Sequence of chain 44.C:
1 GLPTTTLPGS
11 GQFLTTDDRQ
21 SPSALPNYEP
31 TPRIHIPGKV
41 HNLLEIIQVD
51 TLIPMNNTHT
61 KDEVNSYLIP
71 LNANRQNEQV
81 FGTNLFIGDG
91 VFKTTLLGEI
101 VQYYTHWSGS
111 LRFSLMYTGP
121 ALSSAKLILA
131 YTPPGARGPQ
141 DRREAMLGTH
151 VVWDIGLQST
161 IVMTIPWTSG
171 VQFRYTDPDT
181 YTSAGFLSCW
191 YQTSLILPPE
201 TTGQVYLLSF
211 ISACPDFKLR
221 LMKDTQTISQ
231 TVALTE

Sequence of chain 44.A:
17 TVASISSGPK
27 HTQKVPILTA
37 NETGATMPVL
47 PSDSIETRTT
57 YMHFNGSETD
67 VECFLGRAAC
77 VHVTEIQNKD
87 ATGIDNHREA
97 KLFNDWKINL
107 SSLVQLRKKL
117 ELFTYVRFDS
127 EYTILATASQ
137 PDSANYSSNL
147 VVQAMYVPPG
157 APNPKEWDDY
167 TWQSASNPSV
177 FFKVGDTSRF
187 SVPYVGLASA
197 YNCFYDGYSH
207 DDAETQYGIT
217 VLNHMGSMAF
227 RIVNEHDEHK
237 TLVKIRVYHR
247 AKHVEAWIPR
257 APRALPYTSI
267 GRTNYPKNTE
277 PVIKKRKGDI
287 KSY

Sequence of chain 45.C:
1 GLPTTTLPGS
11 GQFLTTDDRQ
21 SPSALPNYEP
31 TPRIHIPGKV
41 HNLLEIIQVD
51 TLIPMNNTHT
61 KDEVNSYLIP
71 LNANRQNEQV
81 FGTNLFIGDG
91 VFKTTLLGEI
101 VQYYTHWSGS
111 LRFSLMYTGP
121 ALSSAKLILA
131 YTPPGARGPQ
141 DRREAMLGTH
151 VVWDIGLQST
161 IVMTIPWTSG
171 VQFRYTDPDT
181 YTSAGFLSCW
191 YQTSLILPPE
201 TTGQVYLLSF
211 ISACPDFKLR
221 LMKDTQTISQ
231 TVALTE

A protein and the small-molecule ligand that binds it are described below.
Small molecule (SMILES): Cc1cc(CCCOc2c(C)cc(-c3noc(C(F)(F)F)n3)cc2C)on1

Binding-site contacts:
Ligand atom O1A contacts residue ALA24 of chain 44.C at 3.3 Å.
Ligand atom F1 contacts residue PHE186 of chain 44.A at 3.8 Å.
Ligand atom F1 contacts residue ALA150 of chain 44.A at 3.8 Å.
Ligand atom C6B contacts residue TYR152 of chain 44.A at 3.6 Å (hydrophobic).
Ligand atom CM3 contacts residue ASN219 of chain 44.A at 3.8 Å.
Ligand atom F3 contacts residue PRO174 of chain 44.A at 2.9 Å.
Ligand atom CM2 contacts residue ILE104 of chain 44.A at 3.6 Å (hydrophobic).
Ligand atom CM6 contacts residue LEU25 of chain 44.C at 3.8 Å (hydrophobic).
Ligand atom F3 contacts residue MET151 of chain 44.A at 3.7 Å.
Ligand atom CM6 contacts residue VAL188 of chain 44.A at 3.8 Å (hydrophobic).
Ligand atom C3B contacts residue MET224 of chain 44.A at 3.6 Å (hydrophobic).
Ligand atom C2C contacts residue ILE104 of chain 44.A at 3.8 Å (hydrophobic).
Ligand atom C2C contacts residue TYR128 of chain 44.A at 3.2 Å (hydrophobic).
Ligand atom F3 contacts residue VAL176 of chain 44.A at 3.6 Å.
Ligand atom C3A contacts residue PHE186 of chain 44.A at 3.7 Å (hydrophobic).
Ligand atom C3C contacts residue TYR128 of chain 44.A at 3.3 Å (hydrophobic).
Ligand atom F2 contacts residue VAL176 of chain 44.A at 2.7 Å.
Ligand atom C2A contacts residue TYR152 of chain 44.A at 3.7 Å (hydrophobic).
Ligand atom F1 contacts residue MET224 of chain 44.A at 3.6 Å.
Ligand atom C2A contacts residue PHE186 of chain 44.A at 3.5 Å (hydrophobic).
Ligand atom CM6 contacts residue TYR152 of chain 44.A at 3.4 Å (hydrophobic).
Ligand atom C5B contacts residue TYR152 of chain 44.A at 3.5 Å (hydrophobic).
Ligand atom C2B contacts residue ILE104 of chain 44.A at 3.8 Å (hydrophobic).
Ligand atom CM2 contacts residue MET224 of chain 44.A at 3.5 Å (hydrophobic).
Ligand atom O1 contacts residue MET221 of chain 44.A at 3.7 Å.
Ligand atom C4 contacts residue TYR197 of chain 44.A at 3.4 Å (hydrophobic).
Ligand atom C1C contacts residue TYR197 of chain 44.A at 3.5 Å (hydrophobic).
Ligand atom N1A contacts residue PRO174 of chain 44.A at 3.5 Å.
Ligand atom F3 contacts residue TYR152 of chain 44.A at 3.6 Å.
Ligand atom N1A contacts residue ALA24 of chain 44.C at 3.2 Å.
Ligand atom C1C contacts residue TYR128 of chain 44.A at 3.5 Å (hydrophobic).
Ligand atom CM2 contacts residue TYR128 of chain 44.A at 3.4 Å (hydrophobic).
Ligand atom F3 contacts residue SER175 of chain 44.A at 2.8 Å.
Ligand atom C3 contacts residue LEU106 of chain 44.A at 3.8 Å (hydrophobic).
Ligand atom CM4 contacts residue VAL176 of chain 44.A at 3.8 Å (hydrophobic).
Ligand atom N3A contacts residue TYR152 of chain 44.A at 3.8 Å.
Ligand atom CM4 contacts residue ALA150 of chain 44.A at 3.6 Å (hydrophobic).
Ligand atom O1A contacts residue PRO174 of chain 44.A at 3.5 Å.
Ligand atom N3A contacts residue PHE186 of chain 44.A at 3.4 Å.
Ligand atom F3 contacts residue ALA150 of chain 44.A at 2.7 Å.